This protein binds this small molecule.
Small molecule (SMILES): CC(=O)N[C@H]1[C@H](O[C@H]2[C@@H](O)[C@@H](CO)O[C@@H](O[C@H]3[C@H](O)[C@@H](O)[C@H](O)O[C@@H]3CO)[C@@H]2O)O[C@H](CO)[C@@H](O)[C@@H]1O[C@@H]1O[C@H](CO)[C@H](O)[C@H](O)[C@H]1O

Binding-site contacts:
Ligand atom O2 contacts residue GLY288 of chain 1.C at 3.1 Å (h-bond).
Ligand atom O2 contacts residue LYS374 of chain 1.C at 3.6 Å.
Ligand atom O5 contacts residue ALA58 of chain 1.C at 3.7 Å.
Ligand atom O4 contacts residue ALA58 of chain 1.C at 3.7 Å.
Ligand atom C3 contacts residue GLY288 of chain 1.C at 3.8 Å.
Ligand atom C6 contacts residue TRP230 of chain 1.C at 3.5 Å (hydrophobic).
Ligand atom C5 contacts residue SER59 of chain 1.C at 3.8 Å.
Ligand atom O3 contacts residue SER289 of chain 1.C at 2.8 Å (h-bond).
Ligand atom C4 contacts residue GLU176 of chain 1.C at 3.6 Å.
Ligand atom O4 contacts residue TRP251 of chain 1.C at 3.5 Å.
Ligand atom O3 contacts residue LYS374 of chain 1.C at 2.8 Å (salt-bridge).
Ligand atom O2 contacts residue GLY287 of chain 1.C at 3.2 Å.
Ligand atom O3 contacts residue ALA58 of chain 1.C at 3.5 Å.
Ligand atom O6 contacts residue PRO25 of chain 1.C at 3.6 Å.
Ligand atom O7 contacts residue ARG23 of chain 1.C at 2.9 Å (salt-bridge).
Ligand atom O3 contacts residue ASP128 of chain 1.C at 2.7 Å (salt-bridge).
Ligand atom O4 contacts residue LEU24 of chain 1.C at 3.6 Å.
Ligand atom O3 contacts residue ARG23 of chain 1.C at 3.1 Å (salt-bridge).
Ligand atom C4 contacts residue ASP128 of chain 1.C at 3.6 Å.
Ligand atom C8 contacts residue GLY287 of chain 1.C at 3.7 Å.
Ligand atom C6 contacts residue TRP230 of chain 1.C at 3.6 Å (hydrophobic).
Ligand atom C1 contacts residue TRP251 of chain 1.C at 3.8 Å (hydrophobic).
Ligand atom O3 contacts residue GLY288 of chain 1.C at 3.1 Å (h-bond).
Ligand atom O5 contacts residue ALA371 of chain 1.C at 3.2 Å.
Ligand atom C3 contacts residue LYS374 of chain 1.C at 3.8 Å.
Ligand atom O6 contacts residue SER367 of chain 1.C at 2.7 Å (h-bond).
Ligand atom C5 contacts residue TRP230 of chain 1.C at 3.8 Å (hydrophobic).
Ligand atom O4 contacts residue GLN79 of chain 1.C at 3.0 Å (h-bond).
Ligand atom C3 contacts residue GLU176 of chain 1.C at 3.2 Å.
Ligand atom C6 contacts residue PRO25 of chain 1.C at 3.7 Å (hydrophobic).
Ligand atom C1 contacts residue GLU176 of chain 1.C at 3.7 Å.
Ligand atom C4 contacts residue LEU322 of chain 1.C at 3.7 Å (hydrophobic).
Ligand atom O4 contacts residue SER59 of chain 1.C at 3.3 Å.
Ligand atom C6 contacts residue MET178 of chain 1.C at 3.6 Å (hydrophobic).
Ligand atom C2 contacts residue LYS374 of chain 1.C at 3.6 Å.
Ligand atom O2 contacts residue MET178 of chain 1.C at 3.5 Å.
Ligand atom C5 contacts residue TRP230 of chain 1.C at 3.7 Å (hydrophobic).
Ligand atom C3 contacts residue TRP251 of chain 1.C at 3.6 Å (hydrophobic).
Ligand atom C3 contacts residue ASP128 of chain 1.C at 3.3 Å.
Ligand atom O1 contacts residue ALA371 of chain 1.C at 3.3 Å.

Sequence of chain 1.C:
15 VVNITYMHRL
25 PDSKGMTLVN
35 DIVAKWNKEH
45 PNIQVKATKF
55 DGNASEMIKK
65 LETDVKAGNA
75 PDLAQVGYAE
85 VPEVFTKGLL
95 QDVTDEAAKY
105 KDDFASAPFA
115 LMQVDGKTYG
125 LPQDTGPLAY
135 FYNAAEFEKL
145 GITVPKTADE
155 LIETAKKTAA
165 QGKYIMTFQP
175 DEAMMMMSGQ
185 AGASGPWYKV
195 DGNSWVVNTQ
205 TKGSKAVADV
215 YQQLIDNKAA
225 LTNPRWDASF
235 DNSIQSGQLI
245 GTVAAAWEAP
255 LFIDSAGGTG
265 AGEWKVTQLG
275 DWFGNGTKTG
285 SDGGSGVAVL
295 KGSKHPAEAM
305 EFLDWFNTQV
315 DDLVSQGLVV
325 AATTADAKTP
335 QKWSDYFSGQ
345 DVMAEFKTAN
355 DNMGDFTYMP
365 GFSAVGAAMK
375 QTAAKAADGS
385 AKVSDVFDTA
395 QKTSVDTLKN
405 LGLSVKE